Binding-site contacts:
Ligand atom O1P contacts residue HIS416 of chain 11.A at 4.2 Å.
Ligand atom C6 contacts residue PRO419 of chain 11.A at 3.2 Å (hydrophobic).
Ligand atom N1 contacts residue GLY427 of chain 11.A at 2.7 Å (h-bond).
Ligand atom C4 contacts residue PRO419 of chain 11.A at 4.2 Å (hydrophobic).
Ligand atom C2 contacts residue PRO419 of chain 11.A at 4.0 Å (hydrophobic).
Ligand atom N7 contacts residue SER420 of chain 11.A at 3.9 Å.
Ligand atom N1 contacts residue VAL202 of chain 11.A at 3.7 Å.
Ligand atom P contacts residue HIS416 of chain 11.A at 4.0 Å.
Ligand atom N9 contacts residue PRO203 of chain 11.A at 4.2 Å.
Ligand atom C1' contacts residue HIS418 of chain 11.A at 4.1 Å.
Ligand atom N9 contacts residue HIS418 of chain 11.A at 4.3 Å.
Ligand atom O4' contacts residue PRO419 of chain 11.A at 4.3 Å.
Ligand atom N6 contacts residue PHE426 of chain 11.A at 3.8 Å.
Ligand atom N7 contacts residue HIS418 of chain 11.A at 4.4 Å.
Ligand atom O2P contacts residue PRO419 of chain 11.A at 4.2 Å.
Ligand atom C6 contacts residue VAL202 of chain 11.A at 3.9 Å (hydrophobic).
Ligand atom N6 contacts residue GLY425 of chain 11.A at 4.1 Å.
Ligand atom N6 contacts residue SER420 of chain 11.A at 4.0 Å.
Ligand atom O2P contacts residue HIS416 of chain 11.A at 2.8 Å (h-bond).
Ligand atom C5 contacts residue PRO419 of chain 11.A at 3.7 Å (hydrophobic).
Ligand atom C4 contacts residue PRO203 of chain 11.A at 4.2 Å (hydrophobic).
Ligand atom N1 contacts residue PRO419 of chain 11.A at 3.5 Å (h-bond).
Ligand atom C6 contacts residue SER420 of chain 11.A at 4.3 Å.
Ligand atom O5' contacts residue PRO419 of chain 11.A at 3.9 Å.
Ligand atom N6 contacts residue GLY427 of chain 11.A at 2.8 Å (h-bond).
Ligand atom N3 contacts residue PRO419 of chain 11.A at 4.3 Å.
Ligand atom C6 contacts residue PRO203 of chain 11.A at 4.4 Å (hydrophobic).
Ligand atom C2' contacts residue PRO203 of chain 11.A at 4.0 Å (hydrophobic).
Ligand atom C8 contacts residue HIS418 of chain 11.A at 3.7 Å.
Ligand atom C5 contacts residue PRO203 of chain 11.A at 4.3 Å (hydrophobic).
Ligand atom C6 contacts residue GLY427 of chain 11.A at 3.7 Å.
Ligand atom C5 contacts residue SER420 of chain 11.A at 4.3 Å.
Ligand atom O4' contacts residue HIS418 of chain 11.A at 4.1 Å.
Ligand atom N6 contacts residue PRO419 of chain 11.A at 3.4 Å (h-bond).
Ligand atom C8 contacts residue PRO203 of chain 11.A at 4.4 Å (hydrophobic).
Ligand atom N6 contacts residue VAL202 of chain 11.A at 4.0 Å.
Ligand atom C2 contacts residue GLY427 of chain 11.A at 3.4 Å.
Ligand atom C2 contacts residue VAL202 of chain 11.A at 4.3 Å (hydrophobic).
Ligand atom N3 contacts residue PRO203 of chain 11.A at 4.4 Å.
Ligand atom N7 contacts residue PRO419 of chain 11.A at 4.3 Å.

Sequence of chain 11.A:
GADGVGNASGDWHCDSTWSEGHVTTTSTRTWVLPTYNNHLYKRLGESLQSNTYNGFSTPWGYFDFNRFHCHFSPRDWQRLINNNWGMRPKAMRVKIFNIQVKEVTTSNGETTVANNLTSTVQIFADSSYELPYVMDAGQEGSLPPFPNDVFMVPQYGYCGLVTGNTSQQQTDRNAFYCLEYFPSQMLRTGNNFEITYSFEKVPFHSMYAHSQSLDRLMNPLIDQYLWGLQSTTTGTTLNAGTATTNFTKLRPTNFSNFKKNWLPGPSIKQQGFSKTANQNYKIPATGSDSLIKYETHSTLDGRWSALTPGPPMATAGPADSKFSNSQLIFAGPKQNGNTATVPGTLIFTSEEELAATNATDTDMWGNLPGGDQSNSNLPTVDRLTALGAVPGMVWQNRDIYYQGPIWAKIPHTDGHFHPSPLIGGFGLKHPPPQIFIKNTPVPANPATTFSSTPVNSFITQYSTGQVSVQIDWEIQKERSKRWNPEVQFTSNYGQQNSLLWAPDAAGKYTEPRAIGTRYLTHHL

This small molecule binds to this protein.
Small molecule (SMILES): Nc1ncnc2c1ncn2[C@H]1C[C@H](O)[C@@H](COP(=O)(O)O)O1